Sequence of chain 1.G:
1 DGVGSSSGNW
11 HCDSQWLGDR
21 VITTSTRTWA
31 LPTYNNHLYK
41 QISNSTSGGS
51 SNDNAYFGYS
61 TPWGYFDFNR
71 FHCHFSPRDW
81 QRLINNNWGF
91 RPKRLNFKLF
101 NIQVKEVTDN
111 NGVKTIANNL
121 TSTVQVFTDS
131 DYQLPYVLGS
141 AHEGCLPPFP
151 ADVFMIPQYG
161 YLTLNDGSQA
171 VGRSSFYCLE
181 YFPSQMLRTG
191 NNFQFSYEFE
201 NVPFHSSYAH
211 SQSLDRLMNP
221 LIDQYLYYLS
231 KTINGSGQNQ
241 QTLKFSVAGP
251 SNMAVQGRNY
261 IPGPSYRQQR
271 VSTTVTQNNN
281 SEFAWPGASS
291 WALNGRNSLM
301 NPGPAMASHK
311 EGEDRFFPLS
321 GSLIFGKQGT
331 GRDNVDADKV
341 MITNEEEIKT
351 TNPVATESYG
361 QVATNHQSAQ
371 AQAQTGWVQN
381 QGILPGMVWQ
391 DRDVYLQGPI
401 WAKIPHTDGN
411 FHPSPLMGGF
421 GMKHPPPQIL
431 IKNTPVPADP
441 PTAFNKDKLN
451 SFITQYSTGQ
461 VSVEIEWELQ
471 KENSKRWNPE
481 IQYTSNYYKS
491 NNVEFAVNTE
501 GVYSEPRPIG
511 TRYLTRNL

Binding-site contacts:
Ligand atom O4 contacts residue TRP285 of chain 1.G at 3.2 Å.
Ligand atom C5 contacts residue TRP285 of chain 1.G at 3.7 Å (hydrophobic).
Ligand atom O1 contacts residue ALA254 of chain 1.A at 4.3 Å.
Ligand atom C2 contacts residue ASN252 of chain 1.A at 4.4 Å.
Ligand atom C1 contacts residue TRP285 of chain 1.G at 3.5 Å (hydrophobic).
Ligand atom O3 contacts residue TRP285 of chain 1.G at 3.9 Å.
Ligand atom C3 contacts residue TRP285 of chain 1.G at 4.0 Å (hydrophobic).
Ligand atom O6 contacts residue TRP285 of chain 1.G at 3.2 Å (h-bond).
Ligand atom O2 contacts residue TRP285 of chain 1.G at 4.3 Å.
Ligand atom C6 contacts residue TRP285 of chain 1.G at 3.4 Å (hydrophobic).
Ligand atom C2 contacts residue TRP285 of chain 1.G at 3.5 Å (hydrophobic).
Ligand atom C4 contacts residue TRP285 of chain 1.G at 4.0 Å (hydrophobic).
Ligand atom O5 contacts residue TRP285 of chain 1.G at 3.1 Å (h-bond).
Ligand atom O2 contacts residue VAL255 of chain 1.A at 3.9 Å.
Ligand atom O1 contacts residue ASN252 of chain 1.A at 4.2 Å.
Ligand atom O1 contacts residue TRP285 of chain 1.G at 3.1 Å.
Ligand atom O2 contacts residue ASN252 of chain 1.A at 3.1 Å (h-bond).
Ligand atom O1 contacts residue VAL255 of chain 1.A at 4.0 Å.

A small-molecule ligand and the protein it binds are described below.
Small molecule (SMILES): OC[C@H]1O[C@@H](O)[C@H](O)[C@@H](O)[C@H]1O

Sequence of chain 1.A:
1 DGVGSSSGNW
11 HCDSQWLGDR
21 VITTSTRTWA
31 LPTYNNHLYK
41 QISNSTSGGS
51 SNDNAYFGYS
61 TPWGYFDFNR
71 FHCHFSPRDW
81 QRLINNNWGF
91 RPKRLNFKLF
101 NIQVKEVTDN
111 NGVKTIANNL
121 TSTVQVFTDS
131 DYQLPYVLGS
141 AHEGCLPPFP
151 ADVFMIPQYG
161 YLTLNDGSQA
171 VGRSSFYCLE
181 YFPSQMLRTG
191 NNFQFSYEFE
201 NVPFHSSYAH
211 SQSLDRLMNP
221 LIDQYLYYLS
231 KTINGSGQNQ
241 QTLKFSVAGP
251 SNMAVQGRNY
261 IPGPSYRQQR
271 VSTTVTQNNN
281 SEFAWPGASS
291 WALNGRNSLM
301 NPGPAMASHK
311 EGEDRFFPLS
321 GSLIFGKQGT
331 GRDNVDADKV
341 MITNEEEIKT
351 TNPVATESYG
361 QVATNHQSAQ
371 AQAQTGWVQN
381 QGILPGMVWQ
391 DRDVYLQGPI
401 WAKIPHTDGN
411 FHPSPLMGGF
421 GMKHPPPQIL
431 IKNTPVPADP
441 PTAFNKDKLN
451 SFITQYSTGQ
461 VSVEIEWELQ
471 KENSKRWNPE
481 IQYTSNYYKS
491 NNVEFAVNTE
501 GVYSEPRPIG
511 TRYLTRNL